Binding-site contacts:
Ligand atom O3 contacts residue SER459 of chain 1.A at 3.6 Å (h-bond).
Ligand atom C5 contacts residue ASN234 of chain 1.B at 3.7 Å.
Ligand atom C8 contacts residue ASN460 of chain 1.A at 3.5 Å.
Ligand atom C6 contacts residue THR236 of chain 1.B at 4.1 Å.
Ligand atom O7 contacts residue ASN234 of chain 1.B at 4.2 Å.
Ligand atom C1 contacts residue ASN234 of chain 1.B at 1.4 Å.
Ligand atom O5 contacts residue THR108 of chain 1.B at 4.0 Å.
Ligand atom C8 contacts residue LYS462 of chain 1.A at 3.7 Å.
Ligand atom O6 contacts residue THR108 of chain 1.B at 3.6 Å.
Ligand atom C7 contacts residue ARG457 of chain 1.A at 3.4 Å.
Ligand atom O5 contacts residue ASN234 of chain 1.B at 2.4 Å (h-bond).
Ligand atom C8 contacts residue LEU461 of chain 1.A at 4.5 Å (hydrophobic).
Ligand atom C7 contacts residue GLU465 of chain 1.A at 4.3 Å.
Ligand atom C3 contacts residue ASN234 of chain 1.B at 3.8 Å.
Ligand atom O7 contacts residue ARG457 of chain 1.A at 2.6 Å (salt-bridge).
Ligand atom O6 contacts residue THR236 of chain 1.B at 4.5 Å.
Ligand atom N2 contacts residue ASN234 of chain 1.B at 2.9 Å (h-bond).
Ligand atom C7 contacts residue SER459 of chain 1.A at 3.9 Å.
Ligand atom C8 contacts residue ARG457 of chain 1.A at 3.7 Å.
Ligand atom C2 contacts residue ASN234 of chain 1.B at 2.4 Å.
Ligand atom C7 contacts residue ASN234 of chain 1.B at 3.8 Å.
Ligand atom O7 contacts residue SER459 of chain 1.A at 3.2 Å (h-bond).
Ligand atom O5 contacts residue THR236 of chain 1.B at 3.8 Å.
Ligand atom C8 contacts residue GLU465 of chain 1.A at 3.5 Å.
Ligand atom C5 contacts residue THR236 of chain 1.B at 4.0 Å.
Ligand atom C4 contacts residue ASN234 of chain 1.B at 4.2 Å.
Ligand atom C1 contacts residue THR236 of chain 1.B at 4.3 Å.
Ligand atom O7 contacts residue ASN460 of chain 1.A at 4.3 Å.
Ligand atom C8 contacts residue SER459 of chain 1.A at 4.4 Å.
Ligand atom C7 contacts residue ASN460 of chain 1.A at 4.4 Å.

Sequence of chain 1.B:
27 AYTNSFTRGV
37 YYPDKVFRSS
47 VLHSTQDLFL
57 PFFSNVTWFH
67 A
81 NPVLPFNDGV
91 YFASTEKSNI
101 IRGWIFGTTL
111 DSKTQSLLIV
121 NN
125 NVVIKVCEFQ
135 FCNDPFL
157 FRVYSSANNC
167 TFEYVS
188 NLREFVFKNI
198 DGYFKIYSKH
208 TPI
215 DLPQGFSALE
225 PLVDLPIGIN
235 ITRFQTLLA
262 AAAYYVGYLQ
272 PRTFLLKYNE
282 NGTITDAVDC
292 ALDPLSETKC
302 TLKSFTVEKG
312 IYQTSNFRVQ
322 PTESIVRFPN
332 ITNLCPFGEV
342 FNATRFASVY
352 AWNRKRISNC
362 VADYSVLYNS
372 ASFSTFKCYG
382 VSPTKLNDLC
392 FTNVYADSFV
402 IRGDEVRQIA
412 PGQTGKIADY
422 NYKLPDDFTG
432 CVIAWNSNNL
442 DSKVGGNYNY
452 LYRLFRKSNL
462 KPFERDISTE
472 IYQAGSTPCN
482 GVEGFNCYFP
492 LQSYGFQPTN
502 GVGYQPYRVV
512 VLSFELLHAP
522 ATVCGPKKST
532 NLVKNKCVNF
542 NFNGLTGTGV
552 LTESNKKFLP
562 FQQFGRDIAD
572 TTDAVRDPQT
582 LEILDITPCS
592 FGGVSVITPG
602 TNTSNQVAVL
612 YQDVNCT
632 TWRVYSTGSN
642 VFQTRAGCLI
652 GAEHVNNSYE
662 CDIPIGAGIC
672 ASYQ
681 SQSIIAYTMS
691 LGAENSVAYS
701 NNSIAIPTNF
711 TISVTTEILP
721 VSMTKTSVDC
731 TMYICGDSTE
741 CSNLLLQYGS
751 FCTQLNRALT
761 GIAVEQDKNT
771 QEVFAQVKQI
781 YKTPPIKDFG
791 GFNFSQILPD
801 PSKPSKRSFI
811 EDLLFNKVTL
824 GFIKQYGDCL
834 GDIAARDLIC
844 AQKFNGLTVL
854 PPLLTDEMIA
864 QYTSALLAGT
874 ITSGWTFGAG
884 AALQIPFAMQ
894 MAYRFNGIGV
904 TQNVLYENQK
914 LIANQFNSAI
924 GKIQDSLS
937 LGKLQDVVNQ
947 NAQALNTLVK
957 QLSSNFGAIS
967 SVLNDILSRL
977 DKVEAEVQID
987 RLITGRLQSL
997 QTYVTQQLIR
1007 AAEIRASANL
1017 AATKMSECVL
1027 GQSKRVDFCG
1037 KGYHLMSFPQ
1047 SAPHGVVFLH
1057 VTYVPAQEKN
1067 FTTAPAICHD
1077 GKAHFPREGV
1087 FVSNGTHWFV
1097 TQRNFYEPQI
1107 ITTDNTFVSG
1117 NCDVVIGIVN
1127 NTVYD

The protein below binds the small molecule below.
Small molecule (SMILES): CC(=O)N[C@@H]1[C@@H](O)[C@H](O)[C@@H](CO)O[C@H]1O

Sequence of chain 1.A:
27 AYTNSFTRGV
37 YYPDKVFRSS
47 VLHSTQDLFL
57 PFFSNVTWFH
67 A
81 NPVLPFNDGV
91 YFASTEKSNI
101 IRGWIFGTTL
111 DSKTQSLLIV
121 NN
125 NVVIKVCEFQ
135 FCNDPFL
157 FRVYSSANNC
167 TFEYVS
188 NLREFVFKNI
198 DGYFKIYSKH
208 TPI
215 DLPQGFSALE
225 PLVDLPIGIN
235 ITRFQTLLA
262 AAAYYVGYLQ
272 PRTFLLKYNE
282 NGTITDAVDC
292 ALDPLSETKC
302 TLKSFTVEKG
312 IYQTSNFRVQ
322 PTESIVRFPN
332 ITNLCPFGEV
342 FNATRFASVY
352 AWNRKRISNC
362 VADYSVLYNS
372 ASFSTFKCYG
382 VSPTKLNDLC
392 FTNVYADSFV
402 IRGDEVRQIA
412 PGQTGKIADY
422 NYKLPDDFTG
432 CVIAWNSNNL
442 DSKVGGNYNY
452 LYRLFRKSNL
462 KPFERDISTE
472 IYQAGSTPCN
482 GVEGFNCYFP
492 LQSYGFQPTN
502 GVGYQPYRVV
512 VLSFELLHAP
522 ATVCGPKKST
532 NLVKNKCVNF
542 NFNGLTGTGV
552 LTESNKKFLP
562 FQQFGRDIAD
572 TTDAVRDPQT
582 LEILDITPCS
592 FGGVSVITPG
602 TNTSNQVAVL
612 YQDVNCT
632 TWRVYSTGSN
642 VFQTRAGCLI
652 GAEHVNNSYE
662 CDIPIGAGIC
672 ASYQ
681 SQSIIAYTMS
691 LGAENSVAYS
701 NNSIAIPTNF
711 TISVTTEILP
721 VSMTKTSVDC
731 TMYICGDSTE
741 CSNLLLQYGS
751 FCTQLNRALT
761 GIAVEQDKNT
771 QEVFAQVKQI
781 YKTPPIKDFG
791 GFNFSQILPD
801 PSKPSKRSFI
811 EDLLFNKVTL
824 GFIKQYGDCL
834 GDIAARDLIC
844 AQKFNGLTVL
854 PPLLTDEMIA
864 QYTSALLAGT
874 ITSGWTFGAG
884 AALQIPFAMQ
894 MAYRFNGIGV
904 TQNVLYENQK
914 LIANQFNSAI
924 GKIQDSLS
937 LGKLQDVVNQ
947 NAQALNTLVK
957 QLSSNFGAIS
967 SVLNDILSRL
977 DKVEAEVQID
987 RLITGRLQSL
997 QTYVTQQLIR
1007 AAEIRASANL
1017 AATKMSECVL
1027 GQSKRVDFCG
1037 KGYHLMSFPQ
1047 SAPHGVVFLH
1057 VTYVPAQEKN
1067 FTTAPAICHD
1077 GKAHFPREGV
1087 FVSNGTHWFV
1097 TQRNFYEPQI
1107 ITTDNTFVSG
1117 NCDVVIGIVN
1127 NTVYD